Sequence of chain 1.C:
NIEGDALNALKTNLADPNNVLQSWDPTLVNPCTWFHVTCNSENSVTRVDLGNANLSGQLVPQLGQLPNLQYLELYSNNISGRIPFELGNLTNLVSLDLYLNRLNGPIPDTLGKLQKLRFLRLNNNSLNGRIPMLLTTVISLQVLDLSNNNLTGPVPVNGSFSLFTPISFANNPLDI

Binding-site contacts:
Ligand atom C5 contacts residue MET161 of chain 1.C at 4.3 Å (hydrophobic).
Ligand atom C1 contacts residue THR164 of chain 1.C at 4.2 Å.
Ligand atom C3 contacts residue ASN186 of chain 1.C at 3.8 Å.
Ligand atom C4 contacts residue ASN186 of chain 1.C at 4.2 Å.
Ligand atom C8 contacts residue MET161 of chain 1.C at 3.6 Å (hydrophobic).
Ligand atom C8 contacts residue ASN186 of chain 1.C at 3.4 Å.
Ligand atom N2 contacts residue THR164 of chain 1.C at 3.9 Å.
Ligand atom N2 contacts residue ASN186 of chain 1.C at 2.9 Å (h-bond).
Ligand atom C2 contacts residue ASN186 of chain 1.C at 2.4 Å.
Ligand atom C6 contacts residue MET161 of chain 1.C at 3.8 Å (hydrophobic).
Ligand atom C7 contacts residue ASN186 of chain 1.C at 3.4 Å.
Ligand atom N2 contacts residue MET161 of chain 1.C at 3.6 Å.
Ligand atom C2 contacts residue THR164 of chain 1.C at 4.4 Å.
Ligand atom O6 contacts residue MET161 of chain 1.C at 4.2 Å.
Ligand atom C3 contacts residue THR164 of chain 1.C at 4.5 Å.
Ligand atom C1 contacts residue ASN186 of chain 1.C at 1.4 Å.
Ligand atom O6 contacts residue ASN186 of chain 1.C at 4.4 Å.
Ligand atom C5 contacts residue ASN186 of chain 1.C at 3.7 Å.
Ligand atom C7 contacts residue MET161 of chain 1.C at 4.1 Å (hydrophobic).
Ligand atom O7 contacts residue ASN186 of chain 1.C at 4.3 Å.
Ligand atom O4 contacts residue MET161 of chain 1.C at 3.9 Å.
Ligand atom O5 contacts residue ASN186 of chain 1.C at 2.4 Å (h-bond).

This protein binds this small molecule.
Small molecule (SMILES): CC(=O)N[C@H]1[C@H](O[C@H]2[C@H](O)[C@@H](NC(C)=O)CO[C@@H]2CO)O[C@H](CO)[C@@H](O[C@@H]2O[C@H](CO)[C@@H](O)[C@H](O)[C@@H]2O)[C@@H]1O